The protein below binds the small molecule below.
Small molecule (SMILES): CC[C@H](C)[C@H](NC(=O)[C@@H]1CCCN1C(=O)[C@H](CCCN=C(N)N)NC(=O)[C@@H]1CCCN1C(=O)[C@H](Cc1cnc[nH]1)NC(=O)[C@@H](N)CO)C(=O)N[C@@H](CCCN=C(N)N)C(=O)N[C@H](C(=O)O)C(C)C

Binding-site contacts:
Ligand atom NH1 contacts residue GLU14 of chain 2.A at 3.7 Å.
Ligand atom C contacts residue THR49 of chain 2.A at 3.7 Å.
Ligand atom NE contacts residue GLN36 of chain 2.A at 3.6 Å (h-bond).
Ligand atom CG2 contacts residue GLN150 of chain 4.A at 3.0 Å.
Ligand atom CB contacts residue GLN45 of chain 2.A at 3.5 Å.
Ligand atom CA contacts residue SER39 of chain 2.A at 3.4 Å.
Ligand atom CG contacts residue GLN45 of chain 2.A at 3.7 Å.
Ligand atom NH2 contacts residue GLN36 of chain 2.A at 2.7 Å (h-bond).
Ligand atom N contacts residue THR49 of chain 2.A at 2.7 Å (h-bond).
Ligand atom CB contacts residue GLU14 of chain 2.A at 3.3 Å.
Ligand atom CG contacts residue PHE38 of chain 2.A at 3.7 Å (hydrophobic).
Ligand atom CG2 contacts residue ALA41 of chain 2.A at 3.3 Å (hydrophobic).
Ligand atom O contacts residue MET16 of chain 2.A at 3.0 Å (h-bond).
Ligand atom NE contacts residue GLN146 of chain 4.A at 3.5 Å (h-bond).
Ligand atom N contacts residue SER39 of chain 2.A at 2.9 Å (h-bond).
Ligand atom CA contacts residue THR49 of chain 2.A at 3.6 Å.
Ligand atom CG1 contacts residue SER39 of chain 2.A at 3.7 Å.
Ligand atom O contacts residue PHE38 of chain 2.A at 3.6 Å.
Ligand atom CB contacts residue ASN70 of chain 2.A at 3.5 Å.
Ligand atom O contacts residue VAL48 of chain 2.A at 3.6 Å.
Ligand atom CZ contacts residue GLN36 of chain 2.A at 3.5 Å.
Ligand atom C contacts residue THR49 of chain 2.A at 3.6 Å.
Ligand atom NE contacts residue GLU14 of chain 2.A at 2.9 Å (salt-bridge).
Ligand atom NH2 contacts residue GLN146 of chain 4.A at 3.2 Å (h-bond).
Ligand atom CD contacts residue THR49 of chain 2.A at 3.3 Å.
Ligand atom O contacts residue THR49 of chain 2.A at 3.0 Å (h-bond).
Ligand atom O contacts residue THR15 of chain 2.A at 3.2 Å.
Ligand atom CG2 contacts residue MET16 of chain 2.A at 3.1 Å (hydrophobic).
Ligand atom C contacts residue SER39 of chain 2.A at 3.6 Å.
Ligand atom NH2 contacts residue THR49 of chain 2.A at 3.5 Å.
Ligand atom O contacts residue SER39 of chain 2.A at 2.9 Å (h-bond).
Ligand atom O contacts residue GLN150 of chain 4.A at 3.5 Å.
Ligand atom OG contacts residue GLN68 of chain 2.A at 3.3 Å (h-bond).
Ligand atom CZ contacts residue GLN146 of chain 4.A at 3.6 Å.
Ligand atom CD contacts residue THR49 of chain 2.A at 3.5 Å.
Ligand atom CG1 contacts residue THR40 of chain 2.A at 3.4 Å.
Ligand atom CA contacts residue THR49 of chain 2.A at 3.5 Å.
Ligand atom O contacts residue THR49 of chain 2.A at 3.2 Å (h-bond).
Ligand atom CB contacts residue THR49 of chain 2.A at 2.9 Å.
Ligand atom CB contacts residue PHE38 of chain 2.A at 3.6 Å (hydrophobic).

Sequence of chain 4.A:
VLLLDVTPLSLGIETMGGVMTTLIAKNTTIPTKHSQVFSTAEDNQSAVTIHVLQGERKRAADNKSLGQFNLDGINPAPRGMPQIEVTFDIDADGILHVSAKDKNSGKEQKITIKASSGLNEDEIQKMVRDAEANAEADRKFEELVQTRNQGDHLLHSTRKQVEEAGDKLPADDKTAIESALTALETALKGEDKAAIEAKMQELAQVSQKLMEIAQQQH

Sequence of chain 2.A:
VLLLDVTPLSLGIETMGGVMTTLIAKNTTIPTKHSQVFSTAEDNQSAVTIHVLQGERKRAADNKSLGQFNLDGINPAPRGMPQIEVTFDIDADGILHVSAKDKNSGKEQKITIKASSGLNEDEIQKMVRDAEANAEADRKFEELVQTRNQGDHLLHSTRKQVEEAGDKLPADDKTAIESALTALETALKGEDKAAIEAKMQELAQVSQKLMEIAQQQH